Binding-site contacts:
Ligand atom C6 contacts residue ASN93 of chain 1.A at 3.0 Å.
Ligand atom O4 contacts residue GLY78 of chain 1.A at 3.1 Å.
Ligand atom O6 contacts residue ASN93 of chain 1.A at 3.0 Å (h-bond).
Ligand atom O1A contacts residue HIS298 of chain 1.A at 3.9 Å.
Ligand atom O1B contacts residue TYR72 of chain 1.A at 4.1 Å.
Ligand atom C1 contacts residue ARG77 of chain 1.A at 3.6 Å.
Ligand atom O3 contacts residue GLY78 of chain 1.A at 3.3 Å.
Ligand atom O1A contacts residue GLY78 of chain 1.A at 3.2 Å (h-bond).
Ligand atom O1A contacts residue TYR72 of chain 1.A at 3.5 Å.
Ligand atom C3 contacts residue GLY78 of chain 1.A at 4.0 Å.
Ligand atom C1 contacts residue GLY78 of chain 1.A at 3.7 Å.
Ligand atom C2 contacts residue GLY78 of chain 1.A at 3.9 Å.
Ligand atom C3 contacts residue VAL296 of chain 1.A at 3.7 Å (hydrophobic).
Ligand atom O4 contacts residue HIS298 of chain 1.A at 2.7 Å (h-bond).
Ligand atom C6 contacts residue TYR72 of chain 1.A at 4.0 Å (hydrophobic).
Ligand atom O8 contacts residue TYR72 of chain 1.A at 4.3 Å.
Ligand atom C3 contacts residue GLY78 of chain 1.A at 3.6 Å.
Ligand atom C4 contacts residue HIS298 of chain 1.A at 3.2 Å.
Ligand atom C4 contacts residue GLY78 of chain 1.A at 3.4 Å.
Ligand atom O4 contacts residue VAL296 of chain 1.A at 3.9 Å.
Ligand atom O1A contacts residue ARG77 of chain 1.A at 3.2 Å (salt-bridge).
Ligand atom C1 contacts residue SER89 of chain 1.A at 3.5 Å.
Ligand atom O1A contacts residue LYS186 of chain 1.A at 2.8 Å (salt-bridge).
Ligand atom O1B contacts residue SER89 of chain 1.A at 3.1 Å (h-bond).
Ligand atom N5 contacts residue TYR72 of chain 1.A at 3.4 Å (h-bond).
Ligand atom O1B contacts residue ARG77 of chain 1.A at 2.9 Å (salt-bridge).
Ligand atom C1 contacts residue TYR72 of chain 1.A at 4.1 Å (hydrophobic).
Ligand atom O10 contacts residue THR291 of chain 1.A at 4.3 Å.
Ligand atom O8 contacts residue ARG77 of chain 1.A at 3.2 Å (salt-bridge).
Ligand atom C5 contacts residue ASN93 of chain 1.A at 3.6 Å.
Ligand atom C11 contacts residue ASP85 of chain 1.B at 4.0 Å.
Ligand atom C4 contacts residue ASN93 of chain 1.A at 4.2 Å.
Ligand atom C4 contacts residue TYR72 of chain 1.A at 3.8 Å (hydrophobic).
Ligand atom O1A contacts residue SER89 of chain 1.A at 3.1 Å (h-bond).
Ligand atom C3 contacts residue HIS298 of chain 1.A at 3.6 Å.
Ligand atom O4 contacts residue THR291 of chain 1.A at 3.5 Å.
Ligand atom O4 contacts residue ASN80 of chain 1.A at 4.3 Å.
Ligand atom C1 contacts residue LYS186 of chain 1.A at 3.9 Å.
Ligand atom C5 contacts residue TYR72 of chain 1.A at 3.9 Å (hydrophobic).
Ligand atom O4 contacts residue ILE79 of chain 1.A at 4.0 Å.

Sequence of chain 1.B:
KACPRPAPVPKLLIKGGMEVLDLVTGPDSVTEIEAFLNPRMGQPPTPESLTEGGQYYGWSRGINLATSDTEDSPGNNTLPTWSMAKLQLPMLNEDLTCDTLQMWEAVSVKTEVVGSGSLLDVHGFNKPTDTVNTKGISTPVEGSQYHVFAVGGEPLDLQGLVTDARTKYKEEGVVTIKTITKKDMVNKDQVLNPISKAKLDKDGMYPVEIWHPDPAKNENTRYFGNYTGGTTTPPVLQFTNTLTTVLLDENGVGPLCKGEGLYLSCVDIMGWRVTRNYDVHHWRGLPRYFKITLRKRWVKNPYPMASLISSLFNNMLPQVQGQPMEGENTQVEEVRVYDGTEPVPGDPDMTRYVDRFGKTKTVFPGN

This protein binds this small molecule.
Small molecule (SMILES): CC(=O)N[C@@H]1[C@@H](O[C@@H]2O[C@H](CO)[C@H](O)[C@H](O[C@]3(C(=O)O)C[C@H](O)[C@@H](NC(C)=O)[C@H]([C@H](O)[C@H](O)CO)O3)[C@H]2O)[C@H](O)[C@@H](CO[C@]2(C(=O)O)C[C@H](O)[C@@H](NC(C)=O)[C@H]([C@H](O)[C@H](O)CO)O2)O[C@H]1O

Sequence of chain 1.A:
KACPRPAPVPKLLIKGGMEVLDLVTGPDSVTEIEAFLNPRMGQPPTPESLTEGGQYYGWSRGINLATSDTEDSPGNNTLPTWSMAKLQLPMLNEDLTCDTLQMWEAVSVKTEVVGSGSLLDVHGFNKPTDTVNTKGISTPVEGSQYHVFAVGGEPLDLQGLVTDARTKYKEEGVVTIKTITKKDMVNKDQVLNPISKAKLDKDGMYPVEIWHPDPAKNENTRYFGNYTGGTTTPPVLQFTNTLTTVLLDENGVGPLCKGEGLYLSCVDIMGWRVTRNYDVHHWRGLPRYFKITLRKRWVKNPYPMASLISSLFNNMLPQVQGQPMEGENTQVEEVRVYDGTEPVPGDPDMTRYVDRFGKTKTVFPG